The protein below binds the small molecule below.
Small molecule (SMILES): CC(=O)N[C@@H]1[C@@H](O[C@@H]2O[C@H](CO)[C@H](O)[C@H](O)[C@H]2O)[C@@H](O)[C@@H](CO)O[C@H]1O

Binding-site contacts:
Ligand atom C1 contacts residue TYR321 of chain 1.C at 3.8 Å (hydrophobic).
Ligand atom O5 contacts residue TRP319 of chain 1.C at 3.8 Å.
Ligand atom O3 contacts residue LYS304 of chain 1.D at 2.9 Å (salt-bridge).
Ligand atom C3 contacts residue TYR321 of chain 1.C at 3.4 Å (hydrophobic).
Ligand atom O5 contacts residue LYS214 of chain 1.C at 3.5 Å (salt-bridge).
Ligand atom O6 contacts residue TYR150 of chain 1.C at 3.7 Å.
Ligand atom N2 contacts residue TYR321 of chain 1.C at 2.8 Å (h-bond).
Ligand atom C3 contacts residue TRP319 of chain 1.C at 3.4 Å (hydrophobic).
Ligand atom O3 contacts residue PHE322 of chain 1.C at 3.5 Å.
Ligand atom C7 contacts residue TYR321 of chain 1.C at 3.7 Å (hydrophobic).
Ligand atom O5 contacts residue ARG217 of chain 1.C at 3.2 Å (salt-bridge).
Ligand atom C2 contacts residue TYR321 of chain 1.C at 3.6 Å (hydrophobic).
Ligand atom O7 contacts residue LYS214 of chain 1.C at 3.4 Å.
Ligand atom O2 contacts residue TYR321 of chain 1.C at 2.8 Å (h-bond).
Ligand atom C8 contacts residue TYR321 of chain 1.C at 3.8 Å (hydrophobic).
Ligand atom C3 contacts residue TRP319 of chain 1.C at 3.8 Å (hydrophobic).
Ligand atom C4 contacts residue GLU283 of chain 1.C at 3.8 Å.
Ligand atom O6 contacts residue GLU206 of chain 1.C at 2.7 Å (salt-bridge).
Ligand atom O4 contacts residue ARG217 of chain 1.C at 2.7 Å (salt-bridge).
Ligand atom O6 contacts residue GLU283 of chain 1.C at 3.3 Å (salt-bridge).
Ligand atom C4 contacts residue ARG217 of chain 1.C at 3.8 Å.
Ligand atom C1 contacts residue LYS214 of chain 1.C at 3.7 Å.
Ligand atom C4 contacts residue GLU206 of chain 1.C at 3.6 Å.
Ligand atom C6 contacts residue GLY248 of chain 1.C at 3.6 Å.
Ligand atom O4 contacts residue GLU206 of chain 1.C at 2.8 Å (salt-bridge).
Ligand atom C1 contacts residue TRP319 of chain 1.C at 3.6 Å (hydrophobic).
Ligand atom O6 contacts residue SER249 of chain 1.C at 3.7 Å.
Ligand atom O7 contacts residue ASN213 of chain 1.C at 3.4 Å (h-bond).
Ligand atom C4 contacts residue TRP319 of chain 1.C at 3.3 Å (hydrophobic).
Ligand atom O3 contacts residue TYR321 of chain 1.C at 3.6 Å (h-bond).
Ligand atom C2 contacts residue ARG217 of chain 1.C at 3.9 Å.
Ligand atom O3 contacts residue LYS214 of chain 1.C at 2.9 Å (salt-bridge).
Ligand atom O4 contacts residue LYS214 of chain 1.C at 3.2 Å (salt-bridge).
Ligand atom C5 contacts residue TRP319 of chain 1.C at 3.8 Å (hydrophobic).
Ligand atom C6 contacts residue GLU283 of chain 1.C at 3.4 Å.
Ligand atom O2 contacts residue PHE322 of chain 1.C at 3.6 Å.
Ligand atom O6 contacts residue TRP319 of chain 1.C at 3.7 Å.
Ligand atom C5 contacts residue TRP319 of chain 1.C at 3.4 Å (hydrophobic).
Ligand atom O4 contacts residue GLU283 of chain 1.C at 2.7 Å (salt-bridge).
Ligand atom C6 contacts residue GLU206 of chain 1.C at 3.0 Å.

Sequence of chain 1.D:
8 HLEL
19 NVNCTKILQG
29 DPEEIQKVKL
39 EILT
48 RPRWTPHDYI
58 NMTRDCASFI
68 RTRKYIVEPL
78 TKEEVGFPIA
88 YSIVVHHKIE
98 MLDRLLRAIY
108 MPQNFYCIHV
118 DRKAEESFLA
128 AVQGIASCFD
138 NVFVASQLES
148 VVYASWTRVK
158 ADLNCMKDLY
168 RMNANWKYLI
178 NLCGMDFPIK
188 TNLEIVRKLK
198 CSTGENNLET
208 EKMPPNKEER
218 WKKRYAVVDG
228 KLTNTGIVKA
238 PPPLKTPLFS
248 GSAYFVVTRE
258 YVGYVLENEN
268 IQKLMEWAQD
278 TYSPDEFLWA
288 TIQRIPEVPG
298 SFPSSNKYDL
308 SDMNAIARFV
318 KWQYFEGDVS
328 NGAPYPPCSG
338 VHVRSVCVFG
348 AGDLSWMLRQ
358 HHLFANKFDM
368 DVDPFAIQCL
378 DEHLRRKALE

Sequence of chain 1.C:
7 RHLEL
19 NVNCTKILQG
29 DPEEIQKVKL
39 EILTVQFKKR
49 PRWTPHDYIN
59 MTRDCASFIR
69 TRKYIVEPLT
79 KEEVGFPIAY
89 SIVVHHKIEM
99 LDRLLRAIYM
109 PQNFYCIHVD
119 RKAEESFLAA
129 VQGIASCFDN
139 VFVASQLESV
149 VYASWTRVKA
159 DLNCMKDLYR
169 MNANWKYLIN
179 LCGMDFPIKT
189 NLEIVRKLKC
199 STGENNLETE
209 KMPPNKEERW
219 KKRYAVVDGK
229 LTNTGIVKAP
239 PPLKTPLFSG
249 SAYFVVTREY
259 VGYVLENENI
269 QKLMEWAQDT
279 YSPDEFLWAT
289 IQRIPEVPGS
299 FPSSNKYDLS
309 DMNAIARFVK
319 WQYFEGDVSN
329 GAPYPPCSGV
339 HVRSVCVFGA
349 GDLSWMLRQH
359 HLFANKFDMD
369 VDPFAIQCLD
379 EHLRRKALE